A small-molecule ligand and the protein it binds are described below.
Small molecule (SMILES): CC(=O)N[C@@H]1[C@@H](O)[C@H](O)[C@@H](CO)O[C@H]1O

Binding-site contacts:
Ligand atom C4 contacts residue ASN768 of chain 1.B at 3.9 Å.
Ligand atom O7 contacts residue ASN768 of chain 1.B at 2.9 Å (h-bond).
Ligand atom C3 contacts residue ASN768 of chain 1.B at 3.8 Å.
Ligand atom O7 contacts residue ASN1128 of chain 1.B at 3.1 Å (h-bond).
Ligand atom O6 contacts residue ASN768 of chain 1.B at 4.2 Å.
Ligand atom C2 contacts residue ASN1128 of chain 1.B at 4.3 Å.
Ligand atom O3 contacts residue ASN1128 of chain 1.B at 4.3 Å.
Ligand atom C5 contacts residue ASN768 of chain 1.B at 3.8 Å.
Ligand atom O6 contacts residue LYS983 of chain 1.B at 4.1 Å.
Ligand atom C7 contacts residue ASN1128 of chain 1.B at 4.1 Å.
Ligand atom C1 contacts residue ASN768 of chain 1.B at 2.4 Å.
Ligand atom C2 contacts residue ASN768 of chain 1.B at 2.6 Å.
Ligand atom O5 contacts residue ASN768 of chain 1.B at 2.6 Å (h-bond).
Ligand atom N2 contacts residue ASN768 of chain 1.B at 3.5 Å (h-bond).
Ligand atom C7 contacts residue ASN768 of chain 1.B at 3.6 Å.

Sequence of chain 1.B:
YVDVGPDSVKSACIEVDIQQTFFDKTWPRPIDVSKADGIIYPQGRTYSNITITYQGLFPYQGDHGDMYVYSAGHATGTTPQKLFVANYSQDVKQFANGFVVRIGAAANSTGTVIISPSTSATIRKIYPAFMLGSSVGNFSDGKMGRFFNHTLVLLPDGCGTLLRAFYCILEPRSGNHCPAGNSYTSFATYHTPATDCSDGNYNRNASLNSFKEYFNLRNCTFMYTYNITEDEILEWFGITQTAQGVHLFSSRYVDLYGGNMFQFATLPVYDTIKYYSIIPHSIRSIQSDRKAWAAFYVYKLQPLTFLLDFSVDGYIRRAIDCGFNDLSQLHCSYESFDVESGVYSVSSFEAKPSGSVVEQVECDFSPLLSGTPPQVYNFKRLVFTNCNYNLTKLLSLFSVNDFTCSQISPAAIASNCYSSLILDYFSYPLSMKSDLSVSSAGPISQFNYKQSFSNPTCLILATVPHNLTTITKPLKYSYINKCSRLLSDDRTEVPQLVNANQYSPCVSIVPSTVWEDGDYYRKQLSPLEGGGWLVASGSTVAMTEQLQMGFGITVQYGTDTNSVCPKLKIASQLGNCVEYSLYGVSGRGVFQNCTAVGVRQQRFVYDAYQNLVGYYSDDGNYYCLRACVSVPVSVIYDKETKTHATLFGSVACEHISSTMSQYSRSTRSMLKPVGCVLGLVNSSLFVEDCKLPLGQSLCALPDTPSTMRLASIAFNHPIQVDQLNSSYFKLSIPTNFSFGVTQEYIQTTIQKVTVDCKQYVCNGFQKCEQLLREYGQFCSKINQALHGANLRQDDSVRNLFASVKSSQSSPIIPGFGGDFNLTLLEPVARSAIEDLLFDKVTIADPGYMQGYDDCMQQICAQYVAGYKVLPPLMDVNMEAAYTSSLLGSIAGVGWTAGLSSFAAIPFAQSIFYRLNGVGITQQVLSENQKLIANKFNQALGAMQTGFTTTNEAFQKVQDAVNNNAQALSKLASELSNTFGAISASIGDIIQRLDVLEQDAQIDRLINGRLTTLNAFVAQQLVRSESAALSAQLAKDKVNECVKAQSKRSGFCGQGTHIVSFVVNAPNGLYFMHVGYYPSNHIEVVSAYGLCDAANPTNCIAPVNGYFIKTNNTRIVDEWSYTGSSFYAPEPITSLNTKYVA